Binding-site contacts:
Ligand atom OAA contacts residue LEU500 of chain 1.F at 3.0 Å.
Ligand atom CAT contacts residue THR501 of chain 1.F at 3.4 Å.
Ligand atom FAG contacts residue TYR753 of chain 1.F at 3.2 Å.
Ligand atom CAU contacts residue TYR471 of chain 1.F at 3.7 Å (hydrophobic).
Ligand atom OAA contacts residue ARG506 of chain 1.F at 2.3 Å (salt-bridge).
Ligand atom OAQ contacts residue THR707 of chain 1.F at 3.6 Å.
Ligand atom PBA contacts residue SER675 of chain 1.F at 3.0 Å.
Ligand atom OAB contacts residue ARG506 of chain 1.F at 2.6 Å (salt-bridge).
Ligand atom CAV contacts residue THR501 of chain 1.F at 3.9 Å.
Ligand atom CAU contacts residue ARG506 of chain 1.F at 3.6 Å.
Ligand atom OAD contacts residue SER675 of chain 1.F at 2.5 Å (h-bond).
Ligand atom FAF contacts residue PRO499 of chain 1.F at 3.2 Å.
Ligand atom CAK contacts residue THR707 of chain 1.F at 4.0 Å.
Ligand atom FAF contacts residue TYR426 of chain 1.F at 3.6 Å.
Ligand atom FAF contacts residue TYR471 of chain 1.F at 3.3 Å.
Ligand atom CAJ contacts residue PRO499 of chain 1.F at 3.2 Å (hydrophobic).
Ligand atom CAI contacts residue TYR471 of chain 1.F at 3.5 Å (hydrophobic).
Ligand atom FAH contacts residue TYR471 of chain 1.F at 3.4 Å.
Ligand atom FAG contacts residue THR728 of chain 1.F at 4.0 Å.
Ligand atom CAU contacts residue THR501 of chain 1.F at 4.0 Å.
Ligand atom CAZ contacts residue TYR471 of chain 1.F at 3.5 Å (hydrophobic).
Ligand atom CAS contacts residue TYR753 of chain 1.F at 3.9 Å (hydrophobic).
Ligand atom CAL contacts residue THR707 of chain 1.F at 3.9 Å.
Ligand atom CAT contacts residue ARG506 of chain 1.F at 3.5 Å.
Ligand atom OAA contacts residue THR501 of chain 1.F at 2.8 Å (h-bond).
Ligand atom CAR contacts residue TYR471 of chain 1.F at 3.7 Å (hydrophobic).
Ligand atom CAV contacts residue TYR471 of chain 1.F at 3.3 Å (hydrophobic).
Ligand atom CAV contacts residue PRO499 of chain 1.F at 3.5 Å (hydrophobic).
Ligand atom CAT contacts residue TYR471 of chain 1.F at 3.5 Å (hydrophobic).
Ligand atom OAA contacts residue TYR471 of chain 1.F at 3.6 Å.
Ligand atom OAD contacts residue GLY674 of chain 1.F at 3.4 Å.
Ligand atom NAP contacts residue PRO499 of chain 1.F at 2.9 Å (h-bond).
Ligand atom NAP contacts residue THR501 of chain 1.F at 3.3 Å (h-bond).
Ligand atom CAW contacts residue TYR471 of chain 1.F at 3.2 Å (hydrophobic).
Ligand atom CAS contacts residue TYR471 of chain 1.F at 3.2 Å (hydrophobic).
Ligand atom NAY contacts residue TYR471 of chain 1.F at 3.5 Å.
Ligand atom CAJ contacts residue TYR471 of chain 1.F at 3.3 Å (hydrophobic).
Ligand atom CAJ contacts residue TYR753 of chain 1.F at 3.8 Å (hydrophobic).
Ligand atom OAE contacts residue SER675 of chain 1.F at 2.3 Å (h-bond).
Ligand atom NAP contacts residue TYR471 of chain 1.F at 3.5 Å.

Sequence of chain 1.F:
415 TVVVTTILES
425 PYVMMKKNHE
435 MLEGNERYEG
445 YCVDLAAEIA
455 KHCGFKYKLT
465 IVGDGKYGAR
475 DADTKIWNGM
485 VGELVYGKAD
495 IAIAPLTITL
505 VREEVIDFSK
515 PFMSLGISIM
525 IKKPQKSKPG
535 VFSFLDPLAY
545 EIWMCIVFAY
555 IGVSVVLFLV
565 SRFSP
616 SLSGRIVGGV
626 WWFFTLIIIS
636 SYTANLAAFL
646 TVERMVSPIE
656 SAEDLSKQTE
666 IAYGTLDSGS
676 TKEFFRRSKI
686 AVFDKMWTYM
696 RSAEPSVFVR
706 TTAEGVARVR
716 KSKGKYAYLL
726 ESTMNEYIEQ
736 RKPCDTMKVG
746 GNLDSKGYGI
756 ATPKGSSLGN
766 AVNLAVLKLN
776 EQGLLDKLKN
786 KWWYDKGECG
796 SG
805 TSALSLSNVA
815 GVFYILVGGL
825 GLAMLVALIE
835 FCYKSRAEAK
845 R

A protein and the small-molecule ligand that binds it are described below.
Small molecule (SMILES): O=c1[nH]c2cc(C(F)(F)F)c(N3CCOCC3)cc2n(CP(=O)(O)O)c1=O